Sequence of chain 1.A:
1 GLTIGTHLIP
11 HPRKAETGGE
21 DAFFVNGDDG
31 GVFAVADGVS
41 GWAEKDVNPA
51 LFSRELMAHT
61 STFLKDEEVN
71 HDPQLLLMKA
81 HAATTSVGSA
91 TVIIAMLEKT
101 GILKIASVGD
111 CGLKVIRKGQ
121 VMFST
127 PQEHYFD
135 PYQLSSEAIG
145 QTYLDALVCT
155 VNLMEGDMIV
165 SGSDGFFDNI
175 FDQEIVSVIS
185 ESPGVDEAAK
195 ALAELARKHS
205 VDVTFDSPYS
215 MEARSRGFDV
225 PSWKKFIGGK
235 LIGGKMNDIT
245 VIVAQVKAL

Binding-site contacts:
Ligand atom C16 contacts residue ILE143 of chain 1.A at 4.0 Å (hydrophobic).
Ligand atom C16 contacts residue GLN137 of chain 1.A at 3.7 Å.
Ligand atom C5 contacts residue ILE143 of chain 1.A at 4.1 Å (hydrophobic).
Ligand atom O1 contacts residue LYS45 of chain 1.A at 3.8 Å.
Ligand atom O2 contacts residue OCY134 of chain 1.A at 4.2 Å.
Ligand atom O5 contacts residue TRP42 of chain 1.A at 3.9 Å.
Ligand atom C17 contacts residue TRP42 of chain 1.A at 3.8 Å (hydrophobic).
Ligand atom O7 contacts residue ILE143 of chain 1.A at 4.1 Å.
Ligand atom C7 contacts residue LYS45 of chain 1.A at 3.2 Å.
Ligand atom C16 contacts residue GLN145 of chain 1.A at 3.8 Å.
Ligand atom C16 contacts residue HIS130 of chain 1.A at 3.7 Å.
Ligand atom C15 contacts residue GLN137 of chain 1.A at 4.1 Å.
Ligand atom C14 contacts residue GLN137 of chain 1.A at 3.5 Å.
Ligand atom C8 contacts residue LYS45 of chain 1.A at 3.9 Å.
Ligand atom O3 contacts residue LYS45 of chain 1.A at 3.8 Å.
Ligand atom C17 contacts residue SER89 of chain 1.A at 4.2 Å.
Ligand atom C15 contacts residue OCY134 of chain 1.A at 3.7 Å.
Ligand atom C17 contacts residue GLN137 of chain 1.A at 3.3 Å.
Ligand atom C11 contacts residue TRP42 of chain 1.A at 3.6 Å (hydrophobic).
Ligand atom C6 contacts residue GLU141 of chain 1.A at 4.3 Å.
Ligand atom C18 contacts residue TRP42 of chain 1.A at 4.1 Å (hydrophobic).
Ligand atom C16 contacts residue GLY144 of chain 1.A at 4.2 Å.
Ligand atom C9 contacts residue LYS45 of chain 1.A at 3.3 Å.
Ligand atom OH contacts residue HIS130 of chain 1.A at 4.2 Å.
Ligand atom C21 contacts residue GLU141 of chain 1.A at 3.4 Å.
Ligand atom C1 contacts residue OCY134 of chain 1.A at 3.7 Å.
Ligand atom C21 contacts residue LYS45 of chain 1.A at 4.1 Å.
Ligand atom O5 contacts residue LYS45 of chain 1.A at 4.1 Å.
Ligand atom O6 contacts residue TRP42 of chain 1.A at 4.1 Å.
Ligand atom C1 contacts residue HIS130 of chain 1.A at 3.7 Å.
Ligand atom C8 contacts residue GLU141 of chain 1.A at 3.7 Å.
Ligand atom C1 contacts residue TYR131 of chain 1.A at 3.6 Å (hydrophobic).
Ligand atom O4 contacts residue LYS45 of chain 1.A at 3.4 Å (salt-bridge).
Ligand atom C3 contacts residue ILE143 of chain 1.A at 3.9 Å (hydrophobic).
Ligand atom C4 contacts residue LYS45 of chain 1.A at 4.0 Å.
Ligand atom C6 contacts residue LYS45 of chain 1.A at 3.3 Å.
Ligand atom O2 contacts residue HIS130 of chain 1.A at 3.9 Å.
Ligand atom O3 contacts residue GLU141 of chain 1.A at 4.0 Å.
Ligand atom O4 contacts residue GLU141 of chain 1.A at 3.3 Å (salt-bridge).
Ligand atom O7 contacts residue GLN137 of chain 1.A at 4.3 Å.

The protein below binds the small molecule below.
Small molecule (SMILES): C[C@H](CO)OC[C@@H](C)OC[C@@H](C)OC[C@@H](C)OC[C@@H](C)OC[C@H](C)OC[C@@H](C)O